Sequence of chain 1.D:
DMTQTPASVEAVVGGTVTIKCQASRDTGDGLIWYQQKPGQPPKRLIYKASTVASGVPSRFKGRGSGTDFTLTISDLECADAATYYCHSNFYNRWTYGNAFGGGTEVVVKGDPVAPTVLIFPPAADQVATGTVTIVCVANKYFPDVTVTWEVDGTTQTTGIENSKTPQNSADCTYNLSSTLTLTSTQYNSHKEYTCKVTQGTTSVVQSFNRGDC

Binding-site contacts:
Ligand atom O1 contacts residue SER96 of chain 1.C at 3.4 Å.
Ligand atom O3 contacts residue ASN32 of chain 1.C at 2.8 Å (h-bond).
Ligand atom O contacts residue ASN89 of chain 1.D at 3.8 Å.
Ligand atom P contacts residue SER95 of chain 1.C at 3.7 Å.
Ligand atom C contacts residue PHE90 of chain 1.D at 3.8 Å (hydrophobic).
Ligand atom N contacts residue PHE90 of chain 1.D at 3.5 Å.
Ligand atom NE1 contacts residue ASN32 of chain 1.C at 3.4 Å (h-bond).
Ligand atom CD2 contacts residue ASN89 of chain 1.D at 3.1 Å.
Ligand atom CB contacts residue ASN89 of chain 1.D at 3.3 Å.
Ligand atom O4 contacts residue ASN89 of chain 1.D at 2.9 Å (h-bond).
Ligand atom CD2 contacts residue TYR91 of chain 1.D at 3.5 Å (hydrophobic).
Ligand atom N contacts residue ARG53 of chain 1.C at 3.4 Å (salt-bridge).
Ligand atom CB contacts residue TYR91 of chain 1.D at 3.9 Å (hydrophobic).
Ligand atom CA contacts residue PHE90 of chain 1.D at 3.4 Å (hydrophobic).
Ligand atom O contacts residue PHE90 of chain 1.D at 3.0 Å.
Ligand atom O contacts residue ASN92 of chain 1.D at 2.8 Å (h-bond).
Ligand atom CA contacts residue ASN89 of chain 1.D at 3.6 Å.
Ligand atom CD2 contacts residue TRP49 of chain 1.C at 3.8 Å (hydrophobic).
Ligand atom O contacts residue TYR91 of chain 1.D at 3.2 Å (h-bond).
Ligand atom O3 contacts residue SER95 of chain 1.C at 2.6 Å (h-bond).
Ligand atom O contacts residue ARG93 of chain 1.D at 3.7 Å.
Ligand atom O4 contacts residue ASP97 of chain 1.C at 3.5 Å (salt-bridge).
Ligand atom O4 contacts residue SER95 of chain 1.C at 3.5 Å (h-bond).
Ligand atom CE2 contacts residue TRP49 of chain 1.C at 3.7 Å (hydrophobic).
Ligand atom O3 contacts residue SER96 of chain 1.C at 3.8 Å.
Ligand atom O4 contacts residue GLY98 of chain 1.C at 3.1 Å (h-bond).
Ligand atom O contacts residue ARG93 of chain 1.D at 2.9 Å (salt-bridge).
Ligand atom NG contacts residue ASN89 of chain 1.D at 3.4 Å (h-bond).
Ligand atom C contacts residue ASN92 of chain 1.D at 3.9 Å.
Ligand atom ND1 contacts residue TRP49 of chain 1.C at 3.6 Å.
Ligand atom O3 contacts residue TRP49 of chain 1.C at 3.0 Å (h-bond).
Ligand atom NG contacts residue TRP49 of chain 1.C at 3.6 Å.
Ligand atom O contacts residue ASN92 of chain 1.D at 3.1 Å (h-bond).
Ligand atom P contacts residue ASP97 of chain 1.C at 3.7 Å.
Ligand atom CE2 contacts residue ASN32 of chain 1.C at 3.8 Å.
Ligand atom P contacts residue ASN89 of chain 1.D at 3.9 Å.
Ligand atom CB contacts residue ASN92 of chain 1.D at 3.9 Å.
Ligand atom NE1 contacts residue TRP49 of chain 1.C at 3.6 Å.
Ligand atom O1 contacts residue ASP97 of chain 1.C at 2.8 Å (salt-bridge).
Ligand atom P contacts residue ASN32 of chain 1.C at 3.7 Å.

Sequence of chain 1.C:
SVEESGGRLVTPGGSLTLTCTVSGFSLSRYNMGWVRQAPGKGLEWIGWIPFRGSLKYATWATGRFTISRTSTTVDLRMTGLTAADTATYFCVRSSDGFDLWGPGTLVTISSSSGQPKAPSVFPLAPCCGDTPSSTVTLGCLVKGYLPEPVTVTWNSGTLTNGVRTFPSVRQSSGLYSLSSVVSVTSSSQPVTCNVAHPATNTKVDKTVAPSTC

The small molecule below binds the protein below.
Small molecule (SMILES): C[C@H](NC(=O)[C@H](Cn1cc(P(=O)(O)O)nn1)NC(=O)CN)C(=O)NCC=O